Sequence of chain 1.C:
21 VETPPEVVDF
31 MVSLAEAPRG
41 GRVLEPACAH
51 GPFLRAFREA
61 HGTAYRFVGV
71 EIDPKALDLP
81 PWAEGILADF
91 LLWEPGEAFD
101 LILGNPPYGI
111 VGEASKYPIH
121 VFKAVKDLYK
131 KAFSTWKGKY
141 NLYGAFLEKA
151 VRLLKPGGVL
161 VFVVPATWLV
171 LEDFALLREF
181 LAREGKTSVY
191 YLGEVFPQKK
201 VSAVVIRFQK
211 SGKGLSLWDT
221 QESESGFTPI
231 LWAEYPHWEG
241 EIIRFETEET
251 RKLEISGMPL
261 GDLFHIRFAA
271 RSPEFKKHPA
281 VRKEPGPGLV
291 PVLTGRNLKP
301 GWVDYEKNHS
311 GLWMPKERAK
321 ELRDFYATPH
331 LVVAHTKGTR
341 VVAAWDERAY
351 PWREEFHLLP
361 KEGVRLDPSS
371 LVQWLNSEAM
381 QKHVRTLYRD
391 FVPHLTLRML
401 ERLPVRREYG

Binding-site contacts:
Ligand atom C2 contacts residue PHE90 of chain 1.C at 3.6 Å (hydrophobic).
Ligand atom C2 contacts residue ALA88 of chain 1.C at 3.5 Å (hydrophobic).
Ligand atom N contacts residue ASN105 of chain 1.C at 2.7 Å (h-bond).
Ligand atom C3' contacts residue GLU71 of chain 1.C at 3.7 Å.
Ligand atom CG contacts residue VAL21 of chain 1.C at 3.8 Å (hydrophobic).
Ligand atom N6 contacts residue PHE146 of chain 1.C at 3.8 Å.
Ligand atom O3' contacts residue ALA49 of chain 1.C at 3.8 Å.
Ligand atom C2' contacts residue GLU71 of chain 1.C at 3.3 Å.
Ligand atom C8 contacts residue GOL1 of chain 1.E at 3.4 Å.
Ligand atom CB contacts residue ALA47 of chain 1.C at 3.9 Å (hydrophobic).
Ligand atom CB contacts residue ASN105 of chain 1.C at 3.5 Å.
Ligand atom N1 contacts residue PHE146 of chain 1.C at 3.8 Å.
Ligand atom N6 contacts residue GOL1 of chain 1.E at 2.6 Å (h-bond).
Ligand atom O2' contacts residue GLU71 of chain 1.C at 2.4 Å (salt-bridge).
Ligand atom N1 contacts residue PHE90 of chain 1.C at 3.0 Å (h-bond).
Ligand atom N1 contacts residue ALA88 of chain 1.C at 3.7 Å.
Ligand atom O2' contacts residue ASP73 of chain 1.C at 3.6 Å.
Ligand atom C6 contacts residue GOL1 of chain 1.E at 3.8 Å.
Ligand atom N7 contacts residue GOL1 of chain 1.E at 2.7 Å (h-bond).
Ligand atom C4 contacts residue ILE72 of chain 1.C at 3.5 Å (hydrophobic).
Ligand atom O4' contacts residue ALA47 of chain 1.C at 3.1 Å.
Ligand atom N6 contacts residue ASP89 of chain 1.C at 3.0 Å (salt-bridge).
Ligand atom N contacts residue ALA47 of chain 1.C at 2.9 Å (h-bond).
Ligand atom CG contacts residue ASN105 of chain 1.C at 3.4 Å.
Ligand atom N3 contacts residue ILE72 of chain 1.C at 3.2 Å (h-bond).
Ligand atom N9 contacts residue ILE72 of chain 1.C at 3.7 Å.
Ligand atom C1' contacts residue GLU71 of chain 1.C at 3.3 Å.
Ligand atom C5 contacts residue ILE72 of chain 1.C at 3.6 Å (hydrophobic).
Ligand atom N3 contacts residue ALA47 of chain 1.C at 3.6 Å.
Ligand atom SD contacts residue PRO107 of chain 1.C at 3.5 Å (h-bond).
Ligand atom C2 contacts residue ILE72 of chain 1.C at 3.5 Å (hydrophobic).
Ligand atom C8 contacts residue PRO107 of chain 1.C at 3.8 Å (hydrophobic).
Ligand atom O3' contacts residue GLU71 of chain 1.C at 2.8 Å (salt-bridge).
Ligand atom SD contacts residue ASN105 of chain 1.C at 3.5 Å (h-bond).
Ligand atom O2' contacts residue ILE72 of chain 1.C at 3.7 Å.
Ligand atom C6 contacts residue PHE146 of chain 1.C at 3.6 Å (hydrophobic).
Ligand atom C4' contacts residue ALA47 of chain 1.C at 3.7 Å (hydrophobic).
Ligand atom N1 contacts residue ILE72 of chain 1.C at 3.8 Å.
Ligand atom N7 contacts residue PRO107 of chain 1.C at 3.8 Å.
Ligand atom N1 contacts residue ASP89 of chain 1.C at 3.6 Å.

This protein binds this small molecule.
Small molecule (SMILES): NCCSC[C@H]1O[C@@H](n2cnc3c(N)ncnc32)[C@H](O)[C@@H]1O